Sequence of chain 1.B:
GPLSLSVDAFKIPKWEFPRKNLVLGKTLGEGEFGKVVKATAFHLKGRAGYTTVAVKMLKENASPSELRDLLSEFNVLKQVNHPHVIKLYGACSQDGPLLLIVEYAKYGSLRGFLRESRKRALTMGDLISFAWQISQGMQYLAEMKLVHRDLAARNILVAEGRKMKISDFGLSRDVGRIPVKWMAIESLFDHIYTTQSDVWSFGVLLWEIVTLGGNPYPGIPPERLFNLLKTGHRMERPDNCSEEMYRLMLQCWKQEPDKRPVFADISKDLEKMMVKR

This protein binds this small molecule.
Small molecule (SMILES): Nc1ncnc2c1ncn2[C@@H]1O[C@H](CO)[C@H]2OP(=O)(O)O[C@H]21

Binding-site contacts:
Ligand atom O3' contacts residue LEU31 of chain 1.B at 3.9 Å.
Ligand atom O2' contacts residue GLY111 of chain 1.B at 3.6 Å.
Ligand atom N6 contacts residue ALA57 of chain 1.B at 3.5 Å.
Ligand atom N6 contacts residue LEU182 of chain 1.B at 3.3 Å.
Ligand atom C4 contacts residue VAL39 of chain 1.B at 4.0 Å (hydrophobic).
Ligand atom C6 contacts residue ALA57 of chain 1.B at 3.5 Å (hydrophobic).
Ligand atom O5' contacts residue GLY34 of chain 1.B at 3.7 Å.
Ligand atom C6 contacts residue GLU106 of chain 1.B at 3.7 Å.
Ligand atom O3P contacts residue LEU31 of chain 1.B at 3.7 Å.
Ligand atom O1P contacts residue SER112 of chain 1.B at 3.2 Å (h-bond).
Ligand atom N7 contacts residue LEU182 of chain 1.B at 3.7 Å.
Ligand atom C8 contacts residue VAL39 of chain 1.B at 3.7 Å (hydrophobic).
Ligand atom N6 contacts residue VAL105 of chain 1.B at 3.6 Å.
Ligand atom C2 contacts residue ALA108 of chain 1.B at 3.3 Å (hydrophobic).
Ligand atom N1 contacts residue TYR107 of chain 1.B at 3.7 Å.
Ligand atom O4' contacts residue VAL39 of chain 1.B at 3.6 Å.
Ligand atom C4 contacts residue LEU182 of chain 1.B at 3.8 Å (hydrophobic).
Ligand atom N9 contacts residue LEU182 of chain 1.B at 3.9 Å.
Ligand atom O2' contacts residue LEU182 of chain 1.B at 4.0 Å.
Ligand atom N3 contacts residue LEU31 of chain 1.B at 3.6 Å.
Ligand atom N6 contacts residue ILE89 of chain 1.B at 3.9 Å.
Ligand atom C2' contacts residue LEU182 of chain 1.B at 4.0 Å (hydrophobic).
Ligand atom C2 contacts residue TYR107 of chain 1.B at 3.9 Å (hydrophobic).
Ligand atom C6 contacts residue ALA108 of chain 1.B at 3.8 Å (hydrophobic).
Ligand atom C4' contacts residue GLY32 of chain 1.B at 4.0 Å.
Ligand atom P contacts residue SER112 of chain 1.B at 3.8 Å.
Ligand atom C5' contacts residue GLU33 of chain 1.B at 3.3 Å.
Ligand atom N9 contacts residue VAL39 of chain 1.B at 3.8 Å.
Ligand atom N6 contacts residue ALA108 of chain 1.B at 4.0 Å.
Ligand atom C5' contacts residue GLY34 of chain 1.B at 3.7 Å.
Ligand atom N1 contacts residue ALA108 of chain 1.B at 2.9 Å (h-bond).
Ligand atom O2' contacts residue SER112 of chain 1.B at 3.4 Å (h-bond).
Ligand atom N6 contacts residue GLU106 of chain 1.B at 2.7 Å (salt-bridge).
Ligand atom C2 contacts residue LEU31 of chain 1.B at 3.9 Å (hydrophobic).
Ligand atom N7 contacts residue VAL39 of chain 1.B at 3.9 Å.
Ligand atom O1P contacts residue GLY111 of chain 1.B at 4.0 Å.
Ligand atom C5 contacts residue LEU182 of chain 1.B at 3.5 Å (hydrophobic).
Ligand atom C6 contacts residue LEU182 of chain 1.B at 3.4 Å (hydrophobic).
Ligand atom N1 contacts residue GLU106 of chain 1.B at 3.9 Å.
Ligand atom N1 contacts residue ALA57 of chain 1.B at 3.7 Å.